A small-molecule ligand and the protein it binds are described below.
Small molecule (SMILES): C/C(=C\[C@H]1O[C@H](CO)[C@@H](O)[C@H](O)[C@@H]1O)c1ccc(-c2ccccc2)cc1

Binding-site contacts:
Ligand atom C6 contacts residue TYR48 of chain 1.A at 3.8 Å (hydrophobic).
Ligand atom C12 contacts residue TYR48 of chain 1.A at 3.5 Å (hydrophobic).
Ligand atom C6 contacts residue ASP47 of chain 1.A at 3.7 Å.
Ligand atom C6 contacts residue ASP54 of chain 1.A at 3.3 Å.
Ligand atom O4 contacts residue ASP54 of chain 1.A at 2.6 Å (salt-bridge).
Ligand atom O6 contacts residue ASP47 of chain 1.A at 2.9 Å (salt-bridge).
Ligand atom C14 contacts residue TYR48 of chain 1.A at 3.9 Å (hydrophobic).
Ligand atom C3 contacts residue ASP140 of chain 1.A at 3.2 Å.
Ligand atom C17 contacts residue TYR137 of chain 1.A at 3.5 Å (hydrophobic).
Ligand atom C16 contacts residue TYR137 of chain 1.A at 3.3 Å (hydrophobic).
Ligand atom C9 contacts residue TYR48 of chain 1.A at 3.9 Å (hydrophobic).
Ligand atom O6 contacts residue ASP54 of chain 1.A at 2.5 Å (salt-bridge).
Ligand atom O3 contacts residue GLN133 of chain 1.A at 3.0 Å (h-bond).
Ligand atom C4 contacts residue ASP54 of chain 1.A at 3.4 Å.
Ligand atom C13 contacts residue TYR48 of chain 1.A at 3.9 Å (hydrophobic).
Ligand atom O6 contacts residue PHE1 of chain 1.A at 2.8 Å (h-bond).
Ligand atom O2 contacts residue PHE1 of chain 1.A at 2.9 Å (h-bond).
Ligand atom C10 contacts residue TYR48 of chain 1.A at 3.8 Å (hydrophobic).
Ligand atom C14 contacts residue ILE52 of chain 1.A at 3.8 Å (hydrophobic).
Ligand atom O5 contacts residue ASP47 of chain 1.A at 3.8 Å.
Ligand atom O4 contacts residue ILE52 of chain 1.A at 3.5 Å.
Ligand atom C2 contacts residue ASP140 of chain 1.A at 3.8 Å.
Ligand atom O5 contacts residue PHE1 of chain 1.A at 2.9 Å (h-bond).
Ligand atom C20 contacts residue TYR48 of chain 1.A at 3.8 Å (hydrophobic).
Ligand atom C4 contacts residue PHE1 of chain 1.A at 3.8 Å (hydrophobic).
Ligand atom O3 contacts residue PHE142 of chain 1.A at 3.8 Å.
Ligand atom O2 contacts residue ILE13 of chain 1.A at 3.6 Å.
Ligand atom C4 contacts residue GLN133 of chain 1.A at 3.6 Å.
Ligand atom C6 contacts residue PHE1 of chain 1.A at 3.8 Å (hydrophobic).
Ligand atom C11 contacts residue TYR48 of chain 1.A at 3.7 Å (hydrophobic).
Ligand atom C2 contacts residue PHE1 of chain 1.A at 3.8 Å (hydrophobic).
Ligand atom O3 contacts residue ASP140 of chain 1.A at 2.7 Å (salt-bridge).
Ligand atom C1 contacts residue PHE1 of chain 1.A at 3.6 Å (hydrophobic).
Ligand atom O4 contacts residue GLN133 of chain 1.A at 3.4 Å (h-bond).
Ligand atom O6 contacts residue ASN46 of chain 1.A at 3.2 Å (h-bond).
Ligand atom C6 contacts residue ASN46 of chain 1.A at 3.3 Å.
Ligand atom C5 contacts residue PHE1 of chain 1.A at 3.6 Å (hydrophobic).
Ligand atom C21 contacts residue ASP47 of chain 1.A at 3.7 Å.
Ligand atom O4 contacts residue ASN135 of chain 1.A at 2.9 Å (h-bond).
Ligand atom O3 contacts residue ASN135 of chain 1.A at 3.8 Å.

Sequence of chain 1.A:
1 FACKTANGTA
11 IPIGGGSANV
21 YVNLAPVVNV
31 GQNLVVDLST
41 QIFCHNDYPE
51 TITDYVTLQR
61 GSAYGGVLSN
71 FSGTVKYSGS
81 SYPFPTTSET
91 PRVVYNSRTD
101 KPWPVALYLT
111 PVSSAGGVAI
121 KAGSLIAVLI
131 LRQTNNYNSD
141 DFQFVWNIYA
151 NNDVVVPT